Sequence of chain 1.A:
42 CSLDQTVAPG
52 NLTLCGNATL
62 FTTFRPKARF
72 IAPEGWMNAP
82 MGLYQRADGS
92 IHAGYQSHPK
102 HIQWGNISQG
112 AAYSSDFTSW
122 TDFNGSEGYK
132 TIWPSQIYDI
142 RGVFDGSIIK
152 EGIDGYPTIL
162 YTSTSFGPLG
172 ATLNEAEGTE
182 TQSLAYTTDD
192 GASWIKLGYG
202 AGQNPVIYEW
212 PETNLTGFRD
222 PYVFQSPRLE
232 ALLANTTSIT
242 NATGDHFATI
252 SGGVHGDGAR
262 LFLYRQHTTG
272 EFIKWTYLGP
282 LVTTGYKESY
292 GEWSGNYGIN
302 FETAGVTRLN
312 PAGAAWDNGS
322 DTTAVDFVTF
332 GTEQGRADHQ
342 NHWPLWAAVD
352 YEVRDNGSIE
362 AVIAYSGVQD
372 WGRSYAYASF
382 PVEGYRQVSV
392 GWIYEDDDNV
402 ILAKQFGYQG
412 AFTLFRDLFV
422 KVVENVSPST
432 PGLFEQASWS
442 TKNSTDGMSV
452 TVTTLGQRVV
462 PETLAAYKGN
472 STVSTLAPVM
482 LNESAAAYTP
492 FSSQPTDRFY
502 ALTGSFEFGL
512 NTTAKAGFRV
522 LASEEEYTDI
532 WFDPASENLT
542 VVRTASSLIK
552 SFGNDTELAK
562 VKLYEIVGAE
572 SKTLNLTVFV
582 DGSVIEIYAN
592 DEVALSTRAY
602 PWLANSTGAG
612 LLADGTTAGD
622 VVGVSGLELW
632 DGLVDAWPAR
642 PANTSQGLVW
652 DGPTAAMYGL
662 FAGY

Binding-site contacts:
Ligand atom C4 contacts residue TRP651 of chain 1.A at 3.9 Å (hydrophobic).
Ligand atom O6 contacts residue VAL650 of chain 1.A at 4.0 Å.
Ligand atom O6 contacts residue TYR209 of chain 2.A at 3.4 Å (h-bond).
Ligand atom O6 contacts residue TRP651 of chain 1.A at 3.7 Å.
Ligand atom C6 contacts residue TRP651 of chain 1.A at 3.9 Å (hydrophobic).
Ligand atom C8 contacts residue ALA202 of chain 2.A at 3.6 Å (hydrophobic).
Ligand atom O5 contacts residue LYS405 of chain 1.A at 3.9 Å.
Ligand atom O6 contacts residue TYR665 of chain 1.A at 3.8 Å.
Ligand atom C2 contacts residue ASN58 of chain 1.A at 2.4 Å.
Ligand atom C3 contacts residue ASN58 of chain 1.A at 3.7 Å.
Ligand atom O5 contacts residue ASN58 of chain 1.A at 2.3 Å (h-bond).
Ligand atom O6 contacts residue TYR665 of chain 1.A at 3.8 Å.
Ligand atom O4 contacts residue TRP651 of chain 1.A at 3.6 Å.
Ligand atom C6 contacts residue PRO654 of chain 1.A at 3.8 Å (hydrophobic).
Ligand atom C4 contacts residue GLY203 of chain 2.A at 3.6 Å.
Ligand atom C7 contacts residue ASN58 of chain 1.A at 3.5 Å.
Ligand atom C2 contacts residue TRP651 of chain 1.A at 3.8 Å (hydrophobic).
Ligand atom O2 contacts residue ALA202 of chain 2.A at 3.7 Å.
Ligand atom O5 contacts residue ALA202 of chain 2.A at 3.9 Å.
Ligand atom O5 contacts residue TRP651 of chain 1.A at 3.5 Å.
Ligand atom C2 contacts residue LEU649 of chain 1.A at 4.0 Å (hydrophobic).
Ligand atom C6 contacts residue VAL650 of chain 1.A at 3.5 Å (hydrophobic).
Ligand atom C1 contacts residue ASN58 of chain 1.A at 1.4 Å.
Ligand atom O6 contacts residue PRO654 of chain 1.A at 3.3 Å.
Ligand atom C6 contacts residue TYR209 of chain 2.A at 3.5 Å (hydrophobic).
Ligand atom C5 contacts residue TRP651 of chain 1.A at 3.7 Å (hydrophobic).
Ligand atom O5 contacts residue TRP651 of chain 1.A at 3.5 Å.
Ligand atom O6 contacts residue LYS405 of chain 1.A at 3.0 Å (salt-bridge).
Ligand atom O7 contacts residue ASN58 of chain 1.A at 3.7 Å.
Ligand atom O5 contacts residue LEU649 of chain 1.A at 3.5 Å.
Ligand atom C6 contacts residue LYS405 of chain 1.A at 4.0 Å.
Ligand atom O2 contacts residue GLY203 of chain 2.A at 3.9 Å.
Ligand atom O3 contacts residue GLY203 of chain 2.A at 3.8 Å.
Ligand atom C4 contacts residue LEU649 of chain 1.A at 3.8 Å (hydrophobic).
Ligand atom O6 contacts residue TRP651 of chain 1.A at 4.0 Å.
Ligand atom N2 contacts residue ASN58 of chain 1.A at 2.9 Å (h-bond).
Ligand atom O3 contacts residue TRP651 of chain 1.A at 3.5 Å.
Ligand atom C1 contacts residue TRP651 of chain 1.A at 3.8 Å (hydrophobic).
Ligand atom C6 contacts residue LEU649 of chain 1.A at 3.9 Å (hydrophobic).
Ligand atom C5 contacts residue ASN58 of chain 1.A at 3.6 Å.

This protein binds this small molecule.
Small molecule (SMILES): CC(=O)N[C@H]1[C@H](O[C@H]2[C@H](O)[C@@H](NC(C)=O)CO[C@@H]2CO)O[C@H](CO)[C@@H](O[C@@H]2O[C@H](CO[C@H]3O[C@H](CO)[C@@H](O)[C@H](O[C@H]4O[C@H](CO)[C@@H](O)[C@H](O)[C@@H]4O)[C@@H]3O)[C@@H](O)[C@H](O[C@H]3O[C@H](CO)[C@@H](O)[C@H](O)[C@@H]3O[C@H]3O[C@H](CO)[C@@H](O)[C@H](O)[C@@H]3O)[C@@H]2O)[C@@H]1O

Sequence of chain 2.A:
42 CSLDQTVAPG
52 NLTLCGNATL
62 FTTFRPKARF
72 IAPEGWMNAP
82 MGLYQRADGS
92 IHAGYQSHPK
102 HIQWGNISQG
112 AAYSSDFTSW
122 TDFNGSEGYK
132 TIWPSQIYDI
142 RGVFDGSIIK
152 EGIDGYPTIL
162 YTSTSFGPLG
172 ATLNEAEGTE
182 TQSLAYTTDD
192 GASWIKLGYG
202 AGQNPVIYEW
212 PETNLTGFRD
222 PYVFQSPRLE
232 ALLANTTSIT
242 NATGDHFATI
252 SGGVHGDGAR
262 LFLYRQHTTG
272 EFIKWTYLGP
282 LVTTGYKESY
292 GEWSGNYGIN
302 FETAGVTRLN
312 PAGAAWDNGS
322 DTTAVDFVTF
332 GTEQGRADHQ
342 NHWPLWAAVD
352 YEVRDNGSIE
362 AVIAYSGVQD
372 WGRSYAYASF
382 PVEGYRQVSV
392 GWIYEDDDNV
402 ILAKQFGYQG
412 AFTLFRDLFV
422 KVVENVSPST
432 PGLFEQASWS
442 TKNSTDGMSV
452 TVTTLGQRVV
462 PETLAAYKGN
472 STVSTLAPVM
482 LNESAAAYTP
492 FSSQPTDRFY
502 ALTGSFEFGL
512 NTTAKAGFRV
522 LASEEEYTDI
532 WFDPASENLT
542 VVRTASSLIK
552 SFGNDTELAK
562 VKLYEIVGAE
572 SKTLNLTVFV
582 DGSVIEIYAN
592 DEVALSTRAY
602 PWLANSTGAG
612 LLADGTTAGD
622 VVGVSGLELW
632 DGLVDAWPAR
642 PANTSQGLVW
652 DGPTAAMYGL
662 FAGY